Binding-site contacts:
Ligand atom CAK contacts residue TYR18 of chain 1.A at 3.1 Å (hydrophobic).
Ligand atom O2' contacts residue ARG311 of chain 1.B at 3.0 Å (salt-bridge).
Ligand atom CAX contacts residue TYR188 of chain 1.B at 3.6 Å (hydrophobic).
Ligand atom CAM contacts residue SER379 of chain 1.B at 3.3 Å.
Ligand atom CAI contacts residue ARG349 of chain 1.B at 3.4 Å.
Ligand atom NAZ contacts residue ALA244 of chain 1.B at 3.6 Å.
Ligand atom O2' contacts residue GLY353 of chain 1.B at 3.7 Å.
Ligand atom O3' contacts residue ASP313 of chain 1.B at 3.2 Å (salt-bridge).
Ligand atom CAV contacts residue TYR188 of chain 1.B at 3.5 Å (hydrophobic).
Ligand atom CBB contacts residue ALA244 of chain 1.B at 3.7 Å (hydrophobic).
Ligand atom CAO contacts residue TYR18 of chain 1.A at 3.5 Å (hydrophobic).
Ligand atom CAI contacts residue ASN377 of chain 1.B at 3.4 Å.
Ligand atom CAF contacts residue PHE193 of chain 1.B at 3.5 Å (hydrophobic).
Ligand atom CAH contacts residue VAL378 of chain 1.B at 3.7 Å (hydrophobic).
Ligand atom CAG contacts residue PHE193 of chain 1.B at 3.1 Å (hydrophobic).
Ligand atom CAI contacts residue SER379 of chain 1.B at 3.0 Å.
Ligand atom OAA contacts residue ARG311 of chain 1.B at 3.6 Å.
Ligand atom CAH contacts residue ASN377 of chain 1.B at 3.0 Å.
Ligand atom CAP contacts residue ARG311 of chain 1.B at 2.8 Å.
Ligand atom CAF contacts residue ARG311 of chain 1.B at 3.6 Å.
Ligand atom CAJ contacts residue LYS189 of chain 1.B at 3.6 Å.
Ligand atom CAP contacts residue PHE193 of chain 1.B at 3.3 Å (hydrophobic).
Ligand atom CAO contacts residue ARG196 of chain 1.B at 3.4 Å.
Ligand atom CAI contacts residue VAL350 of chain 1.B at 3.3 Å (hydrophobic).
Ligand atom CAL contacts residue TYR18 of chain 1.A at 3.4 Å (hydrophobic).
Ligand atom CBD contacts residue ARG311 of chain 1.B at 3.0 Å.
Ligand atom CAK contacts residue ASP219 of chain 1.B at 3.4 Å.
Ligand atom CAT contacts residue VAL242 of chain 1.B at 3.5 Å (hydrophobic).
Ligand atom CAI contacts residue ILE309 of chain 1.B at 3.7 Å (hydrophobic).
Ligand atom OAA contacts residue PHE193 of chain 1.B at 3.6 Å.
Ligand atom CAL contacts residue ASP219 of chain 1.B at 3.1 Å.
Ligand atom CAM contacts residue ILE309 of chain 1.B at 3.1 Å (hydrophobic).
Ligand atom CAG contacts residue ARG311 of chain 1.B at 2.6 Å.
Ligand atom CAM contacts residue ARG349 of chain 1.B at 3.7 Å.
Ligand atom CAS contacts residue VAL242 of chain 1.B at 3.5 Å (hydrophobic).
Ligand atom CAH contacts residue GLU376 of chain 1.B at 3.0 Å.
Ligand atom CAJ contacts residue GLU376 of chain 1.B at 2.9 Å.
Ligand atom CBD contacts residue PHE193 of chain 1.B at 3.5 Å (hydrophobic).
Ligand atom CAT contacts residue SER275 of chain 1.B at 3.6 Å.
Ligand atom OAA contacts residue SER275 of chain 1.B at 3.4 Å (h-bond).

This protein binds this small molecule.
Small molecule (SMILES): O=C(/C=C/c1ccc[n+]([C@@H]2O[C@H](CO)[C@@H](O)[C@H]2O)c1)NCCCCC1CCN(C(=O)c2ccccc2)CC1

Sequence of chain 1.A:
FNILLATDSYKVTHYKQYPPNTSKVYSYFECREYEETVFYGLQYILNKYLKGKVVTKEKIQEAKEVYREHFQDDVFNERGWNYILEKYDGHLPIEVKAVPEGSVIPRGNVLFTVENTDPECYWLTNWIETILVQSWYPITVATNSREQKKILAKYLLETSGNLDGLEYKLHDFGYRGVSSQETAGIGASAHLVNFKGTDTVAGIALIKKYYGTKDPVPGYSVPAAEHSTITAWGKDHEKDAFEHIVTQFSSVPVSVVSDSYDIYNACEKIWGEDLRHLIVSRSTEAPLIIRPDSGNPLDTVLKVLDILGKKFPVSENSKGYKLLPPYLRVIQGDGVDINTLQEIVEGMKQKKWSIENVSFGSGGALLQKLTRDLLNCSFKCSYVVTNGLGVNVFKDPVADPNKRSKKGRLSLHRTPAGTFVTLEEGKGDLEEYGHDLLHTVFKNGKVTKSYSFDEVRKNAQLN

Sequence of chain 1.B:
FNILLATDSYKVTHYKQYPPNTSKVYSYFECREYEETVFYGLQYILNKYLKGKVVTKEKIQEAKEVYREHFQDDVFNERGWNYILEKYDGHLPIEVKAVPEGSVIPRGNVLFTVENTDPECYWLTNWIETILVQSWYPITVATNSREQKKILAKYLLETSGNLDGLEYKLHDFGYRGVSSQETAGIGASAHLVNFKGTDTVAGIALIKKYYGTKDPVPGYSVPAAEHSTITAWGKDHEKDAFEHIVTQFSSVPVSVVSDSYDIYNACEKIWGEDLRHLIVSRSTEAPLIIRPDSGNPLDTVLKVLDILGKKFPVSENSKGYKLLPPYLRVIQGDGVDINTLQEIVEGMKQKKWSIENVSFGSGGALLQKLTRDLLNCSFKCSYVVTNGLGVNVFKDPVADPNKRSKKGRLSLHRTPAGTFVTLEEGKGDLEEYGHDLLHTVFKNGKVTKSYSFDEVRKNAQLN